Binding-site contacts:
Ligand atom C13 contacts residue LEU240 of chain 1.D at 3.6 Å (hydrophobic).
Ligand atom O01 contacts residue ASP249 of chain 1.D at 3.1 Å (salt-bridge).
Ligand atom C20 contacts residue ASN256 of chain 1.D at 3.6 Å.
Ligand atom O09 contacts residue CYS239 of chain 1.D at 3.8 Å.
Ligand atom C24 contacts residue LYS350 of chain 1.D at 3.7 Å.
Ligand atom C10 contacts residue ILE368 of chain 1.D at 3.5 Å (hydrophobic).
Ligand atom C07 contacts residue LEU246 of chain 1.D at 3.8 Å (hydrophobic).
Ligand atom C13 contacts residue VAL236 of chain 1.D at 3.5 Å (hydrophobic).
Ligand atom O01 contacts residue LYS252 of chain 1.D at 3.8 Å.
Ligand atom C18 contacts residue ASN256 of chain 1.D at 3.4 Å.
Ligand atom O21 contacts residue ALA180 of chain 1.C at 3.7 Å.
Ligand atom O12 contacts residue CYS239 of chain 1.D at 3.8 Å.
Ligand atom C26 contacts residue ASN256 of chain 1.D at 3.6 Å.
Ligand atom O01 contacts residue LEU253 of chain 1.D at 3.8 Å.
Ligand atom C08 contacts residue CYS239 of chain 1.D at 3.8 Å (hydrophobic).
Ligand atom C07 contacts residue LYS350 of chain 1.D at 3.7 Å.
Ligand atom C25 contacts residue ASN256 of chain 1.D at 3.6 Å.
Ligand atom C20 contacts residue LYS350 of chain 1.D at 3.6 Å.
Ligand atom C23 contacts residue VAL313 of chain 1.D at 3.6 Å (hydrophobic).
Ligand atom C17 contacts residue ASN256 of chain 1.D at 3.8 Å.
Ligand atom C28 contacts residue LYS252 of chain 1.D at 3.7 Å.
Ligand atom C04 contacts residue LEU246 of chain 1.D at 3.6 Å (hydrophobic).
Ligand atom C19 contacts residue ASN256 of chain 1.D at 3.4 Å.
Ligand atom O01 contacts residue ALA248 of chain 1.D at 3.1 Å.
Ligand atom C03 contacts residue ALA248 of chain 1.D at 3.8 Å (hydrophobic).
Ligand atom C14 contacts residue ALA248 of chain 1.D at 3.7 Å (hydrophobic).
Ligand atom C11 contacts residue CYS239 of chain 1.D at 3.7 Å (hydrophobic).
Ligand atom N27 contacts residue ASN101 of chain 1.C at 3.7 Å.
Ligand atom C14 contacts residue LEU253 of chain 1.D at 3.7 Å (hydrophobic).
Ligand atom C13 contacts residue LEU253 of chain 1.D at 3.6 Å (hydrophobic).
Ligand atom C22 contacts residue LYS350 of chain 1.D at 3.5 Å.
Ligand atom O21 contacts residue VAL181 of chain 1.C at 3.1 Å (h-bond).
Ligand atom C22 contacts residue ASN256 of chain 1.D at 3.8 Å.
Ligand atom C28 contacts residue LEU246 of chain 1.D at 3.7 Å (hydrophobic).
Ligand atom C24 contacts residue MET257 of chain 1.D at 3.8 Å (hydrophobic).
Ligand atom C02 contacts residue ALA248 of chain 1.D at 3.8 Å (hydrophobic).
Ligand atom O21 contacts residue THR179 of chain 1.C at 3.7 Å.
Ligand atom O12 contacts residue VAL236 of chain 1.D at 3.3 Å (h-bond).
Ligand atom C24 contacts residue ASN256 of chain 1.D at 3.8 Å.
Ligand atom C23 contacts residue ASN348 of chain 1.D at 3.4 Å.

This small molecule binds to this protein.
Small molecule (SMILES): COc1cc(C(=O)c2cncc(-c3ccc(C)c(O)c3)n2)cc(OC)c1OC

Sequence of chain 1.C:
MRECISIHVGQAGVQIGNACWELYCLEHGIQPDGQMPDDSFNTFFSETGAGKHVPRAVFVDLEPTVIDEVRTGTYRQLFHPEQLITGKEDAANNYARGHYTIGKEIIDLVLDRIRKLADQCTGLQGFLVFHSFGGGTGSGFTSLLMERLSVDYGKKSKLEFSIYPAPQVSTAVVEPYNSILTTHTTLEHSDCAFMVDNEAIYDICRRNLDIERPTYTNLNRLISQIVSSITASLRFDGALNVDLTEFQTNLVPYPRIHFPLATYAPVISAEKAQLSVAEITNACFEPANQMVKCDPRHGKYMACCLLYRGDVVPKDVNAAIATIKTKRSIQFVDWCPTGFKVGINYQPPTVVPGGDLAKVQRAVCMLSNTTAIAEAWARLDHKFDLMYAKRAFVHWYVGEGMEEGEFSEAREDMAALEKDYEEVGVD

Sequence of chain 1.D:
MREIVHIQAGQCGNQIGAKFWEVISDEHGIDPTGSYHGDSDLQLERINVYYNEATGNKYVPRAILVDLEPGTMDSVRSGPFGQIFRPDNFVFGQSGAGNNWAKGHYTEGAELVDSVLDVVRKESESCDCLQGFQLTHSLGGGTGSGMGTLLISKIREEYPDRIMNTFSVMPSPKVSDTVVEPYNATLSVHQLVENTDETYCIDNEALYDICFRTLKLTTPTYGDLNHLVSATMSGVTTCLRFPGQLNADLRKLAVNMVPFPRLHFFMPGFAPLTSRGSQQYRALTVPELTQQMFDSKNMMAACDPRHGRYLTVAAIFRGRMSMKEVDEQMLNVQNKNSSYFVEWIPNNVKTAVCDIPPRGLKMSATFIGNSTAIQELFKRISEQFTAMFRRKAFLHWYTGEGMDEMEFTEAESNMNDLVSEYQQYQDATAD